A small-molecule ligand and the protein it binds are described below.
Small molecule (SMILES): NCC(=O)O

Binding-site contacts:
Ligand atom OXT contacts residue SER25 of chain 1.M at 4.0 Å.
Ligand atom O contacts residue ILE22 of chain 1.M at 3.8 Å.
Ligand atom OXT contacts residue ILE22 of chain 1.M at 4.3 Å.
Ligand atom C contacts residue ILE22 of chain 1.M at 4.2 Å (hydrophobic).

Sequence of chain 1.M:
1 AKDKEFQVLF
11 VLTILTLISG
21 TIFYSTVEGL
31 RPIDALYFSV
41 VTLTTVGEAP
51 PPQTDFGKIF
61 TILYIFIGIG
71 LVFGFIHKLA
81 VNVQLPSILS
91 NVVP